Sequence of chain 1.L:
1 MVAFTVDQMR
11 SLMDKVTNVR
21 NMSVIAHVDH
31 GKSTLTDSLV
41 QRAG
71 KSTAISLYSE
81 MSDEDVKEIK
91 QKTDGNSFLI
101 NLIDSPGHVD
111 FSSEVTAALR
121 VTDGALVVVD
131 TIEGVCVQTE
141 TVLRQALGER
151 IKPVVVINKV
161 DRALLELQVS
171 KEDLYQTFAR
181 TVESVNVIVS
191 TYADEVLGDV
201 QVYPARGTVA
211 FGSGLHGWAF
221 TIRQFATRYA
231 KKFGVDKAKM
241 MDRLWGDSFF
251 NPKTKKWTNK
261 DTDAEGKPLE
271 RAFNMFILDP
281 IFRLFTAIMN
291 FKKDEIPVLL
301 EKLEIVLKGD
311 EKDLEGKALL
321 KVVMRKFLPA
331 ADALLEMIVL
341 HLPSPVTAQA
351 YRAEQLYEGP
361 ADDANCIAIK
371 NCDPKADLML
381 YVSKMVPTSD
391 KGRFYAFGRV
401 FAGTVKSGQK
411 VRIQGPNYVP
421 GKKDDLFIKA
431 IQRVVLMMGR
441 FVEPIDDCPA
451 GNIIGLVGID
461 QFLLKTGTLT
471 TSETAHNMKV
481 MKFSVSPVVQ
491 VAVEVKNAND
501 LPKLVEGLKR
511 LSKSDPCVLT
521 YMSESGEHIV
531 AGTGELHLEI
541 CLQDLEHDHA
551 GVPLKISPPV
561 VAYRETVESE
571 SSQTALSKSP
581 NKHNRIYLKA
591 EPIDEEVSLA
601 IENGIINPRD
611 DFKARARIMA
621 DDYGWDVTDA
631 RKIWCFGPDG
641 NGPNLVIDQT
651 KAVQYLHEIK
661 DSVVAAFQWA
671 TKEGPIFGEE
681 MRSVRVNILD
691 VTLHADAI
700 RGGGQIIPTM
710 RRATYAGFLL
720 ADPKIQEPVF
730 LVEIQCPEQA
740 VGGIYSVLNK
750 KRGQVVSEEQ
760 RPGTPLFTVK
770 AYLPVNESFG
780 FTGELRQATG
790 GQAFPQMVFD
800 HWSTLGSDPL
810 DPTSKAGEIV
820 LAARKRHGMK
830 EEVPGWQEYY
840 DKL

This protein binds this small molecule.
Small molecule (SMILES): Nc1nc(=O)c2ncn([C@@H]3O[C@H](CO[P](=O)(O)O[C@H]4[C@@H](O)[C@H](n5ccc(=O)[nH]c5=O)O[C@@H]4CO[P](=O)(O)O[C@H]4[C@@H](O)[C@H](n5cnc6c(N)ncnc65)O[C@@H]4COP(=O)=O)[C@@H](O[P](=O)(O)OC[C@H]4O[C@@H](n5ccc(=O)[nH]c5=O)[C@H](O)[C@@H]4O[P](=O)(O)OC[C@H]4O[C@@H](n5ccc(=O)[nH]c5=O)[C@H](O)[C@@H]4O[P](=O)(O)OC[C@H]4O[C@@H](n5ccc(=O)[nH]c5=O)[C@H](O)[C@@H]4O)[C@H]3O)c2[nH]1

Binding-site contacts:
Ligand atom O5' contacts residue MG1 of chain 1.YL at 4.0 Å.
Ligand atom O2 contacts residue DDE699 of chain 1.L at 3.1 Å (h-bond).
Ligand atom C5' contacts residue MG1 of chain 1.YL at 4.3 Å.
Ligand atom P contacts residue MG1 of chain 1.YL at 3.3 Å.
Ligand atom OP2 contacts residue MG1 of chain 1.YL at 3.7 Å.
Ligand atom O4' contacts residue DDE699 of chain 1.L at 3.4 Å (h-bond).
Ligand atom OP1 contacts residue MG1 of chain 1.YL at 3.8 Å.
Ligand atom OP1 contacts residue MG1 of chain 1.YL at 2.1 Å.
Ligand atom C4' contacts residue DDE699 of chain 1.L at 3.8 Å.
Ligand atom P contacts residue MG1 of chain 1.YL at 4.2 Å.
Ligand atom O3' contacts residue DDE699 of chain 1.L at 4.2 Å.
Ligand atom O2' contacts residue DDE699 of chain 1.L at 3.7 Å.
Ligand atom OP2 contacts residue MG1 of chain 1.YL at 3.9 Å.
Ligand atom C2 contacts residue DDE699 of chain 1.L at 4.3 Å.
Ligand atom C5' contacts residue DDE699 of chain 1.L at 3.9 Å.
Ligand atom C1' contacts residue DDE699 of chain 1.L at 4.0 Å.